Sequence of chain 1.HB:
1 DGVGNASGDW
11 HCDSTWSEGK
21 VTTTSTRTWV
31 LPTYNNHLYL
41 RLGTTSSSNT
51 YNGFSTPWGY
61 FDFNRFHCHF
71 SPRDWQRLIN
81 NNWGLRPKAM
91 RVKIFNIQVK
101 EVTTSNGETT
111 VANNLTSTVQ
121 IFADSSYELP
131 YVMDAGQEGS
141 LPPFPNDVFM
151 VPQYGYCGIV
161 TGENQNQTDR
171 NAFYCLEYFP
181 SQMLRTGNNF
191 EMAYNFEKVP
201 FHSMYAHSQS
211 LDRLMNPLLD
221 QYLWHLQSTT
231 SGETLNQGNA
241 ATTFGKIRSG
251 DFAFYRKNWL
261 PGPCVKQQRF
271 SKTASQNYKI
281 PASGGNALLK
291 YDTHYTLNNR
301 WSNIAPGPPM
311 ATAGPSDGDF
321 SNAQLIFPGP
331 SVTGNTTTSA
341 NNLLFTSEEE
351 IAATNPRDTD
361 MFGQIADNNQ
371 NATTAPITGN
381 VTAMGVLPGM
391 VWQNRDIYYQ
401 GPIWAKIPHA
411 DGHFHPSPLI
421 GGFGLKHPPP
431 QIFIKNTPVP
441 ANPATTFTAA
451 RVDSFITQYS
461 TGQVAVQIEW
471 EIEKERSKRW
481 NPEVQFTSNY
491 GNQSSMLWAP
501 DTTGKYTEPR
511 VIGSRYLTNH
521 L

A small-molecule ligand and the protein it binds are described below.
Small molecule (SMILES): Nc1ncnc2c1ncn2[C@H]1C[C@H](O)[C@@H](COP(=O)(O)O)O1

Binding-site contacts:
Ligand atom N9 contacts residue PRO416 of chain 1.HB at 4.2 Å.
Ligand atom O3P contacts residue PRO200 of chain 1.HB at 3.9 Å.
Ligand atom C4 contacts residue PRO200 of chain 1.HB at 4.1 Å (hydrophobic).
Ligand atom C6 contacts residue GLY424 of chain 1.HB at 4.5 Å.
Ligand atom N9 contacts residue PRO200 of chain 1.HB at 4.4 Å.
Ligand atom N1 contacts residue GLY424 of chain 1.HB at 3.5 Å (h-bond).
Ligand atom C2' contacts residue HIS415 of chain 1.HB at 3.9 Å.
Ligand atom N7 contacts residue PRO200 of chain 1.HB at 4.0 Å.
Ligand atom C6 contacts residue PRO416 of chain 1.HB at 3.0 Å (hydrophobic).
Ligand atom N7 contacts residue PRO416 of chain 1.HB at 4.4 Å.
Ligand atom C6 contacts residue SER417 of chain 1.HB at 4.5 Å.
Ligand atom N6 contacts residue GLY424 of chain 1.HB at 3.8 Å.
Ligand atom N3 contacts residue PRO416 of chain 1.HB at 4.1 Å.
Ligand atom C2 contacts residue VAL199 of chain 1.HB at 4.2 Å (hydrophobic).
Ligand atom N7 contacts residue ASN394 of chain 1.HB at 4.3 Å.
Ligand atom C4 contacts residue PRO416 of chain 1.HB at 4.0 Å (hydrophobic).
Ligand atom C6 contacts residue VAL199 of chain 1.HB at 4.3 Å (hydrophobic).
Ligand atom C5 contacts residue PRO416 of chain 1.HB at 3.6 Å (hydrophobic).
Ligand atom C6 contacts residue PRO200 of chain 1.HB at 4.0 Å (hydrophobic).
Ligand atom N7 contacts residue HIS415 of chain 1.HB at 3.8 Å.
Ligand atom N6 contacts residue PRO416 of chain 1.HB at 3.1 Å (h-bond).
Ligand atom N6 contacts residue SER417 of chain 1.HB at 3.8 Å.
Ligand atom N1 contacts residue VAL199 of chain 1.HB at 3.7 Å.
Ligand atom O1P contacts residue PRO200 of chain 1.HB at 4.1 Å.
Ligand atom C8 contacts residue HIS415 of chain 1.HB at 3.6 Å.
Ligand atom N1 contacts residue PRO200 of chain 1.HB at 4.1 Å.
Ligand atom N1 contacts residue PRO416 of chain 1.HB at 3.2 Å (h-bond).
Ligand atom O3P contacts residue LYS198 of chain 1.HB at 4.5 Å.
Ligand atom P contacts residue PRO200 of chain 1.HB at 4.5 Å.
Ligand atom N6 contacts residue VAL199 of chain 1.HB at 4.5 Å.
Ligand atom N6 contacts residue PRO200 of chain 1.HB at 4.4 Å.
Ligand atom N7 contacts residue SER417 of chain 1.HB at 4.4 Å.
Ligand atom N3 contacts residue PRO200 of chain 1.HB at 4.2 Å.
Ligand atom C2 contacts residue PRO416 of chain 1.HB at 3.9 Å (hydrophobic).
Ligand atom C8 contacts residue PRO200 of chain 1.HB at 4.4 Å (hydrophobic).
Ligand atom C5 contacts residue PRO200 of chain 1.HB at 3.8 Å (hydrophobic).
Ligand atom C1' contacts residue PRO416 of chain 1.HB at 4.5 Å (hydrophobic).
Ligand atom C2 contacts residue GLY424 of chain 1.HB at 4.1 Å.
Ligand atom C2 contacts residue PRO200 of chain 1.HB at 4.1 Å (hydrophobic).